Binding-site contacts:
Ligand atom C4' contacts residue DA1 of chain 1.JC at 3.9 Å.
Ligand atom C3' contacts residue DA1 of chain 1.JC at 2.6 Å.
Ligand atom O5' contacts residue ASP202 of chain 1.N at 4.4 Å.
Ligand atom C5' contacts residue ASP202 of chain 1.N at 4.0 Å.
Ligand atom O4' contacts residue VAL203 of chain 1.N at 3.6 Å.
Ligand atom C5' contacts residue PRO204 of chain 1.N at 4.3 Å (hydrophobic).
Ligand atom C4 contacts residue ARG92 of chain 1.N at 4.4 Å.
Ligand atom C4' contacts residue PRO204 of chain 1.N at 3.6 Å (hydrophobic).
Ligand atom O4' contacts residue ARG92 of chain 1.N at 4.2 Å.
Ligand atom C6 contacts residue ARG92 of chain 1.N at 4.0 Å.
Ligand atom O4' contacts residue PRO204 of chain 1.N at 3.6 Å (h-bond).
Ligand atom C2' contacts residue DA1 of chain 1.JC at 3.3 Å.
Ligand atom C2' contacts residue PRO204 of chain 1.N at 4.3 Å (hydrophobic).
Ligand atom C1' contacts residue ARG92 of chain 1.N at 4.4 Å.
Ligand atom N1 contacts residue ARG92 of chain 1.N at 4.0 Å.
Ligand atom C1' contacts residue PRO204 of chain 1.N at 3.7 Å (hydrophobic).
Ligand atom C4' contacts residue VAL203 of chain 1.N at 4.2 Å (hydrophobic).
Ligand atom C5 contacts residue PHE205 of chain 1.N at 4.2 Å (hydrophobic).
Ligand atom C6 contacts residue PHE205 of chain 1.N at 4.4 Å (hydrophobic).
Ligand atom C2 contacts residue ARG92 of chain 1.N at 4.3 Å.
Ligand atom O3' contacts residue DA1 of chain 1.JC at 1.6 Å.
Ligand atom C1' contacts residue VAL203 of chain 1.N at 4.1 Å (hydrophobic).
Ligand atom C5 contacts residue ARG92 of chain 1.N at 4.3 Å.

The small molecule below binds the protein below.
Small molecule (SMILES): Nc1ccn([C@H]2C[C@H](O)[C@@H](COP(=O)(O)O)O2)c(=O)n1

Sequence of chain 1.N:
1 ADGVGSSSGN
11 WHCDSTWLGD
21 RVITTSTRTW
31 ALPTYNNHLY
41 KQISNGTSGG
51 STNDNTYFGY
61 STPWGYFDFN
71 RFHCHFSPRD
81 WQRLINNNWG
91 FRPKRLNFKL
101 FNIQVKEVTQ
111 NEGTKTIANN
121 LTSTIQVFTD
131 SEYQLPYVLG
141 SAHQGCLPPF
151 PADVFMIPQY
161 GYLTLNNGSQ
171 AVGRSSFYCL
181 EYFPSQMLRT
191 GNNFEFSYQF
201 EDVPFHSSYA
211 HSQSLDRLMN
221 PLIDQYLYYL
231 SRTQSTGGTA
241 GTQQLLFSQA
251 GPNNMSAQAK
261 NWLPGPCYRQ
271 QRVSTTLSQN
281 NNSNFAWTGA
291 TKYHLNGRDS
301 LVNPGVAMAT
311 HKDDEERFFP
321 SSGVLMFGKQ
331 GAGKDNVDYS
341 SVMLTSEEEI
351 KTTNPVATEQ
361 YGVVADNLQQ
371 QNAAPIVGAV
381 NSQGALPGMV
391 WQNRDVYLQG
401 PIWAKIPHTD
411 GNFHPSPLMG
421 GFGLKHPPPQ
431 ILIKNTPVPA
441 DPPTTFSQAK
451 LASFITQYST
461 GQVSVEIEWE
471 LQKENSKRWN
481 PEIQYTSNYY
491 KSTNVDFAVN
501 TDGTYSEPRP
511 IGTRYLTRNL